The protein below binds the small molecule below.
Small molecule (SMILES): N[C@@H](Cc1c[nH]c2ccccc12)C(=O)O

Sequence of chain 1.C:
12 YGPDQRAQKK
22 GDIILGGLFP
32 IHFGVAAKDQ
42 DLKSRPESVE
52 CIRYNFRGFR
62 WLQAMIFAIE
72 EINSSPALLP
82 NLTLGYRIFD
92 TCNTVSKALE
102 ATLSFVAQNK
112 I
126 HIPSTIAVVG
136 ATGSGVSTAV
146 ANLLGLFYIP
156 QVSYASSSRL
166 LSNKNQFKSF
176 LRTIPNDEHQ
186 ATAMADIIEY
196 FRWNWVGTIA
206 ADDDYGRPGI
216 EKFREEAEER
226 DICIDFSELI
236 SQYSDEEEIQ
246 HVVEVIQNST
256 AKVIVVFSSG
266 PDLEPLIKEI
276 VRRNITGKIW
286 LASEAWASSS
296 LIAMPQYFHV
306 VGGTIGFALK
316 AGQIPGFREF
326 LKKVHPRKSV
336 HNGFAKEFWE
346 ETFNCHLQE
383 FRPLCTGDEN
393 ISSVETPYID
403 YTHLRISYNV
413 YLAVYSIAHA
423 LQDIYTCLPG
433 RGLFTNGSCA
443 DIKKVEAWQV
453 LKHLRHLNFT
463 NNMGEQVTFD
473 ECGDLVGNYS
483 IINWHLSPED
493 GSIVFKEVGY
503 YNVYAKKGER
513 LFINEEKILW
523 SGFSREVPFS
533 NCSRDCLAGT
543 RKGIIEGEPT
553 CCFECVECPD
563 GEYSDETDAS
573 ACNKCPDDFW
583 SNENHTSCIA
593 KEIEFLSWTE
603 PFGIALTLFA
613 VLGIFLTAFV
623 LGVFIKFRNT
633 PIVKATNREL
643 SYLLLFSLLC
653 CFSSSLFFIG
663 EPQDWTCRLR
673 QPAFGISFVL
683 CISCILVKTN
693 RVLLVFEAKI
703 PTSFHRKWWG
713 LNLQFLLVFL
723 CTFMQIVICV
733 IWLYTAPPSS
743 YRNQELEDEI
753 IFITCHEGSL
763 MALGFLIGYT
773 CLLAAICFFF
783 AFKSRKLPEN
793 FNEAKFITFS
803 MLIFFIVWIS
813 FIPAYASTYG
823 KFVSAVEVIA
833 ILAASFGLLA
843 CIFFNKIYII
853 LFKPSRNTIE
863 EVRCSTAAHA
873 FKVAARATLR

Binding-site contacts:
Ligand atom CA contacts residue SER162 of chain 1.C at 4.3 Å.
Ligand atom O contacts residue THR137 of chain 1.C at 3.9 Å.
Ligand atom CA contacts residue THR137 of chain 1.C at 4.2 Å.
Ligand atom CA contacts residue ALA160 of chain 1.C at 3.5 Å (hydrophobic).
Ligand atom NE1 contacts residue GLU289 of chain 1.C at 3.4 Å (salt-bridge).
Ligand atom CD2 contacts residue THR137 of chain 1.C at 3.9 Å.
Ligand atom CE3 contacts residue THR137 of chain 1.C at 3.7 Å.
Ligand atom O contacts residue SER139 of chain 1.C at 2.5 Å (h-bond).
Ligand atom OXT contacts residue TYR210 of chain 1.C at 3.5 Å.
Ligand atom CB contacts residue THR137 of chain 1.C at 3.4 Å.
Ligand atom C contacts residue GLY138 of chain 1.C at 4.4 Å.
Ligand atom C contacts residue ALA160 of chain 1.C at 4.1 Å (hydrophobic).
Ligand atom CH2 contacts residue ARG58 of chain 1.C at 3.8 Å.
Ligand atom C contacts residue TYR210 of chain 1.C at 3.6 Å (hydrophobic).
Ligand atom CE2 contacts residue ALA290 of chain 1.C at 4.3 Å (hydrophobic).
Ligand atom O contacts residue TYR210 of chain 1.C at 3.6 Å.
Ligand atom N contacts residue SER162 of chain 1.C at 3.0 Å (h-bond).
Ligand atom CH2 contacts residue ALA290 of chain 1.C at 3.9 Å (hydrophobic).
Ligand atom OXT contacts residue SER139 of chain 1.C at 3.6 Å.
Ligand atom OXT contacts residue GLY138 of chain 1.C at 3.9 Å.
Ligand atom C contacts residue THR137 of chain 1.C at 3.9 Å.
Ligand atom C contacts residue SER139 of chain 1.C at 3.6 Å.
Ligand atom O contacts residue ALA160 of chain 1.C at 4.0 Å.
Ligand atom CZ2 contacts residue TRP62 of chain 1.C at 4.3 Å (hydrophobic).
Ligand atom O contacts residue SER162 of chain 1.C at 3.7 Å.
Ligand atom OXT contacts residue THR137 of chain 1.C at 4.2 Å.
Ligand atom CG contacts residue THR137 of chain 1.C at 4.0 Å.
Ligand atom CG contacts residue ALA160 of chain 1.C at 3.7 Å (hydrophobic).
Ligand atom CZ2 contacts residue ALA290 of chain 1.C at 3.7 Å (hydrophobic).
Ligand atom N contacts residue TYR210 of chain 1.C at 3.8 Å.
Ligand atom CE2 contacts residue ARG58 of chain 1.C at 4.5 Å.
Ligand atom CB contacts residue ALA160 of chain 1.C at 3.2 Å (hydrophobic).
Ligand atom CD1 contacts residue ALA160 of chain 1.C at 3.5 Å (hydrophobic).
Ligand atom O contacts residue GLY138 of chain 1.C at 4.4 Å.
Ligand atom NE1 contacts residue ALA290 of chain 1.C at 4.3 Å.
Ligand atom N contacts residue ALA160 of chain 1.C at 2.9 Å (h-bond).
Ligand atom CA contacts residue TYR210 of chain 1.C at 4.1 Å (hydrophobic).
Ligand atom O contacts residue SER161 of chain 1.C at 4.0 Å.
Ligand atom CZ2 contacts residue ARG58 of chain 1.C at 3.3 Å.
Ligand atom CD1 contacts residue GLU289 of chain 1.C at 3.7 Å.